Sequence of chain 1.A:
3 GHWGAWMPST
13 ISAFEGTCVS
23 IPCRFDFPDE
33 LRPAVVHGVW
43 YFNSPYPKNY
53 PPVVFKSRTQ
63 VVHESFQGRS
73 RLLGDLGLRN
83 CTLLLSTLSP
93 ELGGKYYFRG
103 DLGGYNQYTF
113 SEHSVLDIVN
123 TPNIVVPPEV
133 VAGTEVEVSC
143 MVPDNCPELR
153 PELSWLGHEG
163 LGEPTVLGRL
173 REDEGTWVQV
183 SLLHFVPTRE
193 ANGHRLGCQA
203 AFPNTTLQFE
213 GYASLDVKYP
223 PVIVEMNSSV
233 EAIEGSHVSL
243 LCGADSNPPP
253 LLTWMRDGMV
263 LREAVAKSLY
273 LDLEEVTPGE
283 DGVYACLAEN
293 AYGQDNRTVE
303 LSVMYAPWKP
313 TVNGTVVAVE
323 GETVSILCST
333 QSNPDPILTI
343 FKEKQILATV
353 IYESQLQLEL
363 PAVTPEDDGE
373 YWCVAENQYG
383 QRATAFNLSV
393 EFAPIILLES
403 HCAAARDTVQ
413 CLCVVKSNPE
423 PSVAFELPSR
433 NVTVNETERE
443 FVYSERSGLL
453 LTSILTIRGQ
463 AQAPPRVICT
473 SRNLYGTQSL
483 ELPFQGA

The protein below binds the small molecule below.
Small molecule (SMILES): OC[C@H]1O[C@H](O)[C@@H](O)[C@@H](O)[C@@H]1O

Binding-site contacts:
Ligand atom C4 contacts residue TRP5 of chain 1.A at 4.4 Å (hydrophobic).
Ligand atom O3 contacts residue TRP5 of chain 1.A at 3.9 Å.
Ligand atom C1 contacts residue TRP5 of chain 1.A at 1.5 Å (hydrophobic).
Ligand atom C5 contacts residue TRP5 of chain 1.A at 3.9 Å (hydrophobic).
Ligand atom O2 contacts residue HIS4 of chain 1.A at 3.1 Å.
Ligand atom O2 contacts residue TRP5 of chain 1.A at 2.5 Å (h-bond).
Ligand atom C2 contacts residue HIS4 of chain 1.A at 4.4 Å.
Ligand atom O5 contacts residue TRP5 of chain 1.A at 2.5 Å.
Ligand atom C3 contacts residue TRP5 of chain 1.A at 3.8 Å (hydrophobic).
Ligand atom C3 contacts residue HIS4 of chain 1.A at 4.2 Å.
Ligand atom O2 contacts residue PRO30 of chain 1.A at 3.2 Å.
Ligand atom O3 contacts residue HIS4 of chain 1.A at 3.3 Å.
Ligand atom C2 contacts residue PRO30 of chain 1.A at 3.8 Å (hydrophobic).
Ligand atom C2 contacts residue TRP5 of chain 1.A at 2.4 Å (hydrophobic).